Sequence of chain 2.A:
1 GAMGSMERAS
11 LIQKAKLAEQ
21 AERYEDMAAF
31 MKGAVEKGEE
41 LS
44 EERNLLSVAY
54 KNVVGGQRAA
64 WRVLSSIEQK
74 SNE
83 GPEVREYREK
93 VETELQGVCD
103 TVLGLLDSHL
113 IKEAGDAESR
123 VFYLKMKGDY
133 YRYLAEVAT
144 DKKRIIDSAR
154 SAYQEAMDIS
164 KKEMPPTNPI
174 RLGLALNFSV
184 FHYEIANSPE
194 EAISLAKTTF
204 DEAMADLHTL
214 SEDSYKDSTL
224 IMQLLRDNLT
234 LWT

Binding-site contacts:
Ligand atom C02 contacts residue THR236 of chain 2.A at 4.1 Å.
Ligand atom C20 contacts residue THR233 of chain 2.A at 4.3 Å.
Ligand atom O22 contacts residue LEU232 of chain 2.A at 3.7 Å.
Ligand atom N01 contacts residue THR236 of chain 2.A at 4.2 Å.
Ligand atom N15 contacts residue THR236 of chain 2.A at 4.0 Å.
Ligand atom N01 contacts residue ILE196 of chain 2.A at 4.0 Å.
Ligand atom C20 contacts residue ARG229 of chain 2.A at 3.6 Å.
Ligand atom C20 contacts residue LEU232 of chain 2.A at 3.7 Å (hydrophobic).
Ligand atom N01 contacts residue MG1 of chain 2.D at 4.0 Å.
Ligand atom C24 contacts residue LYS200 of chain 2.A at 3.7 Å.
Ligand atom C04 contacts residue THR236 of chain 2.A at 4.1 Å.
Ligand atom C24 contacts residue LEU232 of chain 2.A at 4.5 Å (hydrophobic).
Ligand atom C17 contacts residue LYS200 of chain 2.A at 4.5 Å.
Ligand atom S27 contacts residue THR236 of chain 2.A at 4.1 Å.
Ligand atom C18 contacts residue LEU232 of chain 2.A at 4.3 Å (hydrophobic).
Ligand atom C23 contacts residue LEU232 of chain 2.A at 3.8 Å (hydrophobic).
Ligand atom O22 contacts residue PHE203 of chain 2.A at 3.5 Å.
Ligand atom C21 contacts residue LEU232 of chain 2.A at 4.0 Å (hydrophobic).
Ligand atom N03 contacts residue ILE196 of chain 2.A at 3.7 Å.
Ligand atom C02 contacts residue ILE196 of chain 2.A at 4.0 Å (hydrophobic).
Ligand atom C21 contacts residue PHE203 of chain 2.A at 3.9 Å (hydrophobic).
Ligand atom C21 contacts residue ARG229 of chain 2.A at 3.3 Å.
Ligand atom C19 contacts residue LEU232 of chain 2.A at 3.9 Å (hydrophobic).
Ligand atom C13 contacts residue THR236 of chain 2.A at 4.3 Å.
Ligand atom O26 contacts residue LYS200 of chain 2.A at 3.9 Å.
Ligand atom C25 contacts residue LYS200 of chain 2.A at 3.4 Å.

This small molecule binds to this protein.
Small molecule (SMILES): [H]/N=C(\N)c1cc(-c2ccccc2)c(CNC(=O)c2ccc3c(c2)CCO3)s1